Sequence of chain 1.D:
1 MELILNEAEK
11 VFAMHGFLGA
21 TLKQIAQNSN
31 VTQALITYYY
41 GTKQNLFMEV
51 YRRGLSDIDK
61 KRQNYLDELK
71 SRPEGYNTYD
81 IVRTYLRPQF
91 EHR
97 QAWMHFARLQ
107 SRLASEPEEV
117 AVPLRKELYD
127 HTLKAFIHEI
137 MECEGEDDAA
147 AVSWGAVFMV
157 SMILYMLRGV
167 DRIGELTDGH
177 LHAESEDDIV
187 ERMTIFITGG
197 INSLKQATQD

Sequence of chain 1.C:
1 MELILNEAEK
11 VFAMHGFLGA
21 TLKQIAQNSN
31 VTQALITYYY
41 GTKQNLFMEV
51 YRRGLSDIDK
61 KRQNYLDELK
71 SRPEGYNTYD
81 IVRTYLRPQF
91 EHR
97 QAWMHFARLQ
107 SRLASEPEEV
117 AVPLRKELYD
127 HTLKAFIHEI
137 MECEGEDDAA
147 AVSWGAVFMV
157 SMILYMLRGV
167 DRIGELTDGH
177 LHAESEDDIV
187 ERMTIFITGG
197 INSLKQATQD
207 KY

Binding-site contacts:
Ligand atom C3 contacts residue ARG121 of chain 1.D at 3.9 Å.
Ligand atom O1 contacts residue GLN89 of chain 1.D at 2.9 Å (h-bond).
Ligand atom C5 contacts residue VAL156 of chain 1.D at 4.0 Å (hydrophobic).
Ligand atom C4 contacts residue TYR125 of chain 1.D at 3.2 Å (hydrophobic).
Ligand atom C8 contacts residue ARG164 of chain 1.C at 3.9 Å.
Ligand atom C7 contacts residue GLN89 of chain 1.D at 3.6 Å.
Ligand atom O1 contacts residue TYR85 of chain 1.D at 3.7 Å.
Ligand atom O2 contacts residue TYR161 of chain 1.C at 2.4 Å (h-bond).
Ligand atom N contacts residue TYR125 of chain 1.D at 3.5 Å.
Ligand atom C4 contacts residue TYR85 of chain 1.D at 3.4 Å (hydrophobic).
Ligand atom C3 contacts residue LEU109 of chain 1.D at 3.9 Å (hydrophobic).
Ligand atom O contacts residue ARG168 of chain 1.C at 3.0 Å (salt-bridge).
Ligand atom O2 contacts residue ARG168 of chain 1.C at 2.8 Å (salt-bridge).
Ligand atom C1 contacts residue TYR125 of chain 1.D at 3.3 Å (hydrophobic).
Ligand atom O1 contacts residue ARG62 of chain 1.D at 3.0 Å (salt-bridge).
Ligand atom C contacts residue VAL156 of chain 1.D at 3.8 Å (hydrophobic).
Ligand atom C3 contacts residue TYR125 of chain 1.D at 3.8 Å (hydrophobic).
Ligand atom C8 contacts residue ARG121 of chain 1.D at 3.8 Å.
Ligand atom C8 contacts residue TYR161 of chain 1.C at 3.4 Å (hydrophobic).
Ligand atom C4 contacts residue VAL156 of chain 1.D at 3.8 Å (hydrophobic).
Ligand atom N contacts residue TYR85 of chain 1.D at 2.7 Å (h-bond).
Ligand atom C contacts residue TYR125 of chain 1.D at 3.6 Å (hydrophobic).
Ligand atom O2 contacts residue VAL156 of chain 1.D at 3.6 Å.
Ligand atom O3 contacts residue ARG164 of chain 1.C at 3.1 Å (salt-bridge).
Ligand atom O3 contacts residue ARG168 of chain 1.C at 4.0 Å.
Ligand atom C6 contacts residue GLN89 of chain 1.D at 3.7 Å.
Ligand atom C6 contacts residue TYR125 of chain 1.D at 3.4 Å (hydrophobic).
Ligand atom O1 contacts residue ILE159 of chain 1.D at 3.6 Å.
Ligand atom O contacts residue LEU129 of chain 1.D at 3.9 Å.
Ligand atom C7 contacts residue TYR125 of chain 1.D at 3.7 Å (hydrophobic).
Ligand atom O3 contacts residue ARG121 of chain 1.D at 3.6 Å.
Ligand atom C8 contacts residue ARG168 of chain 1.C at 3.4 Å.
Ligand atom C1 contacts residue VAL156 of chain 1.D at 3.6 Å (hydrophobic).
Ligand atom O3 contacts residue TYR161 of chain 1.C at 3.7 Å.
Ligand atom C2 contacts residue TYR125 of chain 1.D at 3.2 Å (hydrophobic).
Ligand atom O contacts residue TYR125 of chain 1.D at 3.2 Å.
Ligand atom C7 contacts residue TYR85 of chain 1.D at 3.6 Å (hydrophobic).
Ligand atom C5 contacts residue TYR125 of chain 1.D at 3.3 Å (hydrophobic).
Ligand atom C2 contacts residue VAL156 of chain 1.D at 3.7 Å (hydrophobic).
Ligand atom C contacts residue LEU109 of chain 1.D at 3.9 Å (hydrophobic).

A protein and the small-molecule ligand that binds it are described below.
Small molecule (SMILES): O=C(O)CCC(=O)c1ccc(=O)[nH]c1